Sequence of chain 37.A:
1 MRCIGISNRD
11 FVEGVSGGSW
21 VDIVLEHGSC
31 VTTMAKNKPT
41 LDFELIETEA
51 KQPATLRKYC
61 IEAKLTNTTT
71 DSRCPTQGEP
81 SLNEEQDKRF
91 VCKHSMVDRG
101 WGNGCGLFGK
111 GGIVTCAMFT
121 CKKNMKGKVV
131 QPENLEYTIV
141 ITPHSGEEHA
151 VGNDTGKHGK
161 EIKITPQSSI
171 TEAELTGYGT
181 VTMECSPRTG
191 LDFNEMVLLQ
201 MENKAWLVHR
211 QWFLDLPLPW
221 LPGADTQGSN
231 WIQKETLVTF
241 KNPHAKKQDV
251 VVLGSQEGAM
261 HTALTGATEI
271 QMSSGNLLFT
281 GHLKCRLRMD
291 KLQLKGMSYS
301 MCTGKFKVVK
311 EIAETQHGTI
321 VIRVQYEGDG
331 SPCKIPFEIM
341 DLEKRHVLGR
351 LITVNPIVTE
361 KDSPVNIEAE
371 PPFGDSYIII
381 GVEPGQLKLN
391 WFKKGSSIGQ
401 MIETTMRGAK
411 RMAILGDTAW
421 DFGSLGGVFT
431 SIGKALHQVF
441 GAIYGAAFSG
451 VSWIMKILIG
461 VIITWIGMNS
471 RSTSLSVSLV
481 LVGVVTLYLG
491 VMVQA

This small molecule binds to this protein.
Small molecule (SMILES): CC(=O)N[C@H]1[C@H](O[C@H]2[C@H](O)[C@@H](NC(C)=O)CO[C@@H]2CO)O[C@H](CO)[C@@H](O)[C@@H]1O

Binding-site contacts:
Ligand atom C1 contacts residue THR155 of chain 48.A at 3.9 Å.
Ligand atom C8 contacts residue ASN153 of chain 48.A at 4.5 Å.
Ligand atom O6 contacts residue HIS158 of chain 48.A at 3.5 Å.
Ligand atom C4 contacts residue HIS149 of chain 48.A at 3.7 Å.
Ligand atom C5 contacts residue GLY156 of chain 48.A at 4.1 Å.
Ligand atom O5 contacts residue HIS158 of chain 48.A at 3.2 Å.
Ligand atom C5 contacts residue HIS149 of chain 48.A at 4.2 Å.
Ligand atom N2 contacts residue HIS149 of chain 48.A at 4.2 Å.
Ligand atom C5 contacts residue HIS158 of chain 48.A at 4.0 Å.
Ligand atom C2 contacts residue HIS149 of chain 48.A at 3.4 Å.
Ligand atom O5 contacts residue ASN153 of chain 48.A at 2.3 Å (h-bond).
Ligand atom C7 contacts residue HIS149 of chain 48.A at 4.3 Å.
Ligand atom C6 contacts residue GLY156 of chain 48.A at 3.8 Å.
Ligand atom O5 contacts residue THR155 of chain 48.A at 3.9 Å.
Ligand atom C8 contacts residue GLY102 of chain 37.A at 3.5 Å.
Ligand atom C1 contacts residue HIS158 of chain 48.A at 4.2 Å.
Ligand atom N2 contacts residue ASN153 of chain 48.A at 3.1 Å (h-bond).
Ligand atom C3 contacts residue HIS149 of chain 48.A at 4.3 Å.
Ligand atom C2 contacts residue ASN153 of chain 48.A at 2.5 Å.
Ligand atom O5 contacts residue GLY156 of chain 48.A at 4.1 Å.
Ligand atom O6 contacts residue HIS149 of chain 48.A at 3.5 Å.
Ligand atom C4 contacts residue ASN153 of chain 48.A at 4.2 Å.
Ligand atom C1 contacts residue ASN153 of chain 48.A at 1.4 Å.
Ligand atom O5 contacts residue HIS149 of chain 48.A at 3.6 Å (h-bond).
Ligand atom C1 contacts residue HIS149 of chain 48.A at 3.6 Å.
Ligand atom C3 contacts residue ASN153 of chain 48.A at 3.9 Å.
Ligand atom C6 contacts residue HIS158 of chain 48.A at 3.6 Å.
Ligand atom O7 contacts residue HIS149 of chain 48.A at 3.3 Å.
Ligand atom C7 contacts residue ASN153 of chain 48.A at 4.1 Å.
Ligand atom C5 contacts residue ASN153 of chain 48.A at 3.6 Å.
Ligand atom O3 contacts residue HIS149 of chain 48.A at 4.2 Å.

Sequence of chain 48.A:
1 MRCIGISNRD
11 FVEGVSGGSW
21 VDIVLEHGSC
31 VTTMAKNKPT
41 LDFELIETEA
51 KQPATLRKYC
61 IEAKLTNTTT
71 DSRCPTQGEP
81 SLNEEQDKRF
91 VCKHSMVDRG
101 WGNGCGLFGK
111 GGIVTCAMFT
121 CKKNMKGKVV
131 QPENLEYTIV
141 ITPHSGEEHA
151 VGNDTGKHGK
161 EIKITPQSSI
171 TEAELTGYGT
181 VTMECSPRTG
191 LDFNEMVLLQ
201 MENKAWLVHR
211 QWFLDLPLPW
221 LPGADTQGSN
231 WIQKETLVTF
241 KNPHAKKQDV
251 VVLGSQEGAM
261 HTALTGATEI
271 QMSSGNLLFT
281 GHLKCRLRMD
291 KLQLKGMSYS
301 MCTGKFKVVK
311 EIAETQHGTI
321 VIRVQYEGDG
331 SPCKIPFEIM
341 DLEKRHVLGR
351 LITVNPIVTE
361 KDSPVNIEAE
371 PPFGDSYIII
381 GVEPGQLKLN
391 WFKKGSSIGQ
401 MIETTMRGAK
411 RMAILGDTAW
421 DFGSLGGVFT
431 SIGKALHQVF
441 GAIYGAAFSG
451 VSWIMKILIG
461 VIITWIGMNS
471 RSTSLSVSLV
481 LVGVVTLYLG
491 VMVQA